A protein and the small-molecule ligand that binds it are described below.
Small molecule (SMILES): Cc1cc(C(=O)N[C@@H](C)C(=O)N[C@H](C(=O)N[C@@H](CC(C)C)C(=O)N[C@H](/C=C/C(=O)OCc2ccccc2)C[C@@H]2CCNC2=O)C(C)C)no1

Binding-site contacts:
Ligand atom O contacts residue GLY145 of chain 1.C at 3.3 Å (h-bond).
Ligand atom C1 contacts residue MET27 of chain 1.C at 3.1 Å (hydrophobic).
Ligand atom C5 contacts residue THR28 of chain 1.C at 3.2 Å.
Ligand atom O contacts residue GLN191 of chain 1.C at 3.3 Å.
Ligand atom C4 contacts residue VAL192 of chain 1.C at 3.1 Å (hydrophobic).
Ligand atom N6 contacts residue GLU168 of chain 1.C at 3.0 Å (salt-bridge).
Ligand atom O contacts residue CYS147 of chain 1.C at 3.3 Å (h-bond).
Ligand atom O8 contacts residue HIS165 of chain 1.C at 2.6 Å (h-bond).
Ligand atom C4 contacts residue VAL193 of chain 1.C at 3.2 Å (hydrophobic).
Ligand atom CB contacts residue VAL192 of chain 1.C at 3.6 Å (hydrophobic).
Ligand atom N contacts residue GLN191 of chain 1.C at 2.5 Å (h-bond).
Ligand atom C6 contacts residue MET27 of chain 1.C at 3.5 Å (hydrophobic).
Ligand atom O contacts residue MET27 of chain 1.C at 3.4 Å (h-bond).
Ligand atom CA contacts residue GLN166 of chain 1.C at 3.3 Å.
Ligand atom C2 contacts residue MET27 of chain 1.C at 3.4 Å (hydrophobic).
Ligand atom CA contacts residue GLU168 of chain 1.C at 3.5 Å.
Ligand atom C29 contacts residue GLU168 of chain 1.C at 3.5 Å.
Ligand atom CB contacts residue GLN191 of chain 1.C at 3.1 Å.
Ligand atom C3 contacts residue THR28 of chain 1.C at 3.3 Å.
Ligand atom C21 contacts residue CYS147 of chain 1.C at 3.0 Å (hydrophobic).
Ligand atom CA contacts residue GLN191 of chain 1.C at 3.4 Å.
Ligand atom C4 contacts residue THR28 of chain 1.C at 3.1 Å.
Ligand atom CA contacts residue CYS147 of chain 1.C at 2.6 Å (hydrophobic).
Ligand atom N contacts residue VAL192 of chain 1.C at 3.0 Å (h-bond).
Ligand atom CA contacts residue GLN191 of chain 1.C at 3.4 Å.
Ligand atom N contacts residue CYS147 of chain 1.C at 2.8 Å (h-bond).
Ligand atom O contacts residue GLU168 of chain 1.C at 2.7 Å (salt-bridge).
Ligand atom O contacts residue LEU167 of chain 1.C at 3.5 Å.
Ligand atom C20 contacts residue CYS147 of chain 1.C at 2.0 Å (hydrophobic).
Ligand atom CD1 contacts residue LEU167 of chain 1.C at 3.5 Å (hydrophobic).
Ligand atom C25 contacts residue CYS147 of chain 1.C at 2.9 Å (hydrophobic).
Ligand atom N contacts residue GLU168 of chain 1.C at 2.8 Å (salt-bridge).
Ligand atom O8 contacts residue PHE142 of chain 1.C at 3.3 Å.
Ligand atom C contacts residue MET27 of chain 1.C at 3.2 Å (hydrophobic).
Ligand atom N6 contacts residue PHE142 of chain 1.C at 3.2 Å (h-bond).
Ligand atom C4 contacts residue GLN191 of chain 1.C at 2.9 Å.
Ligand atom C2 contacts residue THR28 of chain 1.C at 3.2 Å.
Ligand atom N contacts residue GLN166 of chain 1.C at 2.7 Å (h-bond).
Ligand atom C contacts residue GLN191 of chain 1.C at 3.4 Å.
Ligand atom C contacts residue GLN166 of chain 1.C at 3.4 Å.

Sequence of chain 1.C:
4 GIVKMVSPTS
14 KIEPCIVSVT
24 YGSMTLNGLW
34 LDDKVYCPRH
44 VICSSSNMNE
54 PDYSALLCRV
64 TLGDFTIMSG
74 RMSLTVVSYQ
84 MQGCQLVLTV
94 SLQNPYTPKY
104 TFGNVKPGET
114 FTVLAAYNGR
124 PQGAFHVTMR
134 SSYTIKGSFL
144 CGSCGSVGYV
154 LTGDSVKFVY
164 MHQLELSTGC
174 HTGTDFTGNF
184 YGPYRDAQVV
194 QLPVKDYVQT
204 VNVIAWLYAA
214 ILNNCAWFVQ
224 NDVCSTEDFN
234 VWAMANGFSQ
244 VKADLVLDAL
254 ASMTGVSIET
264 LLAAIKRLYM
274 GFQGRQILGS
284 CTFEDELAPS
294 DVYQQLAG